The protein below binds the small molecule below.
Small molecule (SMILES): CC(=O)N[C@@H]1[C@@H](O)[C@H](O)[C@@H](CO)O[C@H]1O

Sequence of chain 1.A:
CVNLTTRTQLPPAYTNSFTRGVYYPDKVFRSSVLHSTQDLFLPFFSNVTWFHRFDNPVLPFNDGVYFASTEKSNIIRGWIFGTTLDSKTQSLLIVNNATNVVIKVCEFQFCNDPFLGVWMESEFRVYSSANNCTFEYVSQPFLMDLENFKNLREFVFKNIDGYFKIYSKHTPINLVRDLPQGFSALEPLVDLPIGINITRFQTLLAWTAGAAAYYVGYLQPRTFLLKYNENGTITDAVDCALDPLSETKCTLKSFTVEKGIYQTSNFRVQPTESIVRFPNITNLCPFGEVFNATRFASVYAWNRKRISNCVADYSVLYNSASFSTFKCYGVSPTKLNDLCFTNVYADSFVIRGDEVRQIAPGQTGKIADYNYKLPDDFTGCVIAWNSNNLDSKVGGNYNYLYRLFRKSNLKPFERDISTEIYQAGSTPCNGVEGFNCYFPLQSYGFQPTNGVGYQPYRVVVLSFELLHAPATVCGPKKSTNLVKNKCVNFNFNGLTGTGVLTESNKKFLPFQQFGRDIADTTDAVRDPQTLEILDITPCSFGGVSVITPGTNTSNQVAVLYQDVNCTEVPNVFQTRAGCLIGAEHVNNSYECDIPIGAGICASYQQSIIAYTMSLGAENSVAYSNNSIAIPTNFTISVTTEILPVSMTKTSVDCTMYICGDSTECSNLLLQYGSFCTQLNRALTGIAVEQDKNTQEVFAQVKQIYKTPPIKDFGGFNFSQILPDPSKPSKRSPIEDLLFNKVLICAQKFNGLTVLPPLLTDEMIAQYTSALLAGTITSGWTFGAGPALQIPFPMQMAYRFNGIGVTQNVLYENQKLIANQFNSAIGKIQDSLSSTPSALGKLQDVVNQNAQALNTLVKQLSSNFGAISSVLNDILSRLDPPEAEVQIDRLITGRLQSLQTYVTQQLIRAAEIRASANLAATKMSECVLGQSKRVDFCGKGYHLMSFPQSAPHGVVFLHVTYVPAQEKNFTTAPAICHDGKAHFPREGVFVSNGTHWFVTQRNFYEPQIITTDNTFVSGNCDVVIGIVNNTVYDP

Binding-site contacts:
Ligand atom O7 contacts residue ASN343 of chain 1.A at 4.1 Å.
Ligand atom C6 contacts residue TYR111 of chain 1.F at 3.2 Å (hydrophobic).
Ligand atom C8 contacts residue ASN343 of chain 1.A at 4.2 Å.
Ligand atom O5 contacts residue ASN104 of chain 1.F at 3.5 Å (h-bond).
Ligand atom O6 contacts residue GLN100 of chain 1.F at 3.5 Å (h-bond).
Ligand atom O6 contacts residue ASN343 of chain 1.A at 4.1 Å.
Ligand atom N2 contacts residue GLU340 of chain 1.A at 4.3 Å.
Ligand atom C5 contacts residue ASN104 of chain 1.F at 3.5 Å.
Ligand atom C8 contacts residue GLU340 of chain 1.A at 3.6 Å.
Ligand atom O5 contacts residue ASN343 of chain 1.A at 2.3 Å (h-bond).
Ligand atom O6 contacts residue TYR111 of chain 1.F at 3.2 Å (h-bond).
Ligand atom C6 contacts residue PHE109 of chain 1.F at 3.5 Å (hydrophobic).
Ligand atom O4 contacts residue TYR111 of chain 1.F at 4.0 Å.
Ligand atom O5 contacts residue PHE109 of chain 1.F at 3.9 Å.
Ligand atom N2 contacts residue ASN343 of chain 1.A at 3.0 Å (h-bond).
Ligand atom C5 contacts residue PHE109 of chain 1.F at 4.4 Å (hydrophobic).
Ligand atom C3 contacts residue ASN343 of chain 1.A at 3.8 Å.
Ligand atom C6 contacts residue ASN343 of chain 1.A at 4.5 Å.
Ligand atom C8 contacts residue GLY339 of chain 1.A at 3.6 Å.
Ligand atom O6 contacts residue PHE109 of chain 1.F at 3.0 Å.
Ligand atom C1 contacts residue ASN343 of chain 1.A at 1.5 Å.
Ligand atom C5 contacts residue TYR111 of chain 1.F at 4.3 Å (hydrophobic).
Ligand atom O7 contacts residue ASN104 of chain 1.F at 4.5 Å.
Ligand atom C6 contacts residue ASN104 of chain 1.F at 4.2 Å.
Ligand atom C4 contacts residue ASN343 of chain 1.A at 4.1 Å.
Ligand atom C2 contacts residue ASN343 of chain 1.A at 2.4 Å.
Ligand atom C4 contacts residue TYR111 of chain 1.F at 4.2 Å (hydrophobic).
Ligand atom C7 contacts residue ASN343 of chain 1.A at 3.5 Å.
Ligand atom C7 contacts residue GLY339 of chain 1.A at 4.5 Å.
Ligand atom C5 contacts residue ASN343 of chain 1.A at 3.6 Å.
Ligand atom C1 contacts residue ASN104 of chain 1.F at 3.6 Å.

Sequence of chain 1.F:
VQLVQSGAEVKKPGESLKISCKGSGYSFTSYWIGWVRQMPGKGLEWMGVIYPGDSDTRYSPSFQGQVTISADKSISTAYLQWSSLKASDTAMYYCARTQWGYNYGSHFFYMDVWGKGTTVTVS